Binding-site contacts:
Ligand atom O6 contacts residue THR34 of chain 2.C at 4.3 Å.
Ligand atom O6 contacts residue ALA33 of chain 2.C at 3.3 Å (h-bond).
Ligand atom O7 contacts residue ASN32 of chain 2.C at 3.3 Å (h-bond).
Ligand atom C6 contacts residue ASN32 of chain 2.C at 4.2 Å.
Ligand atom N2 contacts residue ASN32 of chain 2.C at 3.0 Å (h-bond).
Ligand atom C6 contacts residue THR34 of chain 2.C at 4.0 Å.
Ligand atom C5 contacts residue ASN32 of chain 2.C at 3.6 Å.
Ligand atom C1 contacts residue ASN32 of chain 2.C at 1.5 Å.
Ligand atom O5 contacts residue LEU323 of chain 2.C at 3.6 Å.
Ligand atom O5 contacts residue ALA33 of chain 2.C at 4.2 Å.
Ligand atom C5 contacts residue ALA33 of chain 2.C at 4.5 Å (hydrophobic).
Ligand atom C6 contacts residue LEU323 of chain 2.C at 3.7 Å (hydrophobic).
Ligand atom C5 contacts residue LEU323 of chain 2.C at 4.1 Å (hydrophobic).
Ligand atom C8 contacts residue ASN32 of chain 2.C at 3.9 Å.
Ligand atom C2 contacts residue ASN32 of chain 2.C at 2.5 Å.
Ligand atom C6 contacts residue ALA33 of chain 2.C at 3.6 Å (hydrophobic).
Ligand atom C3 contacts residue ASN32 of chain 2.C at 3.8 Å.
Ligand atom C4 contacts residue ASN32 of chain 2.C at 4.2 Å.
Ligand atom O5 contacts residue ASN32 of chain 2.C at 2.2 Å (h-bond).
Ligand atom O7 contacts residue TRP24 of chain 2.D at 4.2 Å.
Ligand atom C7 contacts residue ASN32 of chain 2.C at 3.1 Å.

Sequence of chain 2.C:
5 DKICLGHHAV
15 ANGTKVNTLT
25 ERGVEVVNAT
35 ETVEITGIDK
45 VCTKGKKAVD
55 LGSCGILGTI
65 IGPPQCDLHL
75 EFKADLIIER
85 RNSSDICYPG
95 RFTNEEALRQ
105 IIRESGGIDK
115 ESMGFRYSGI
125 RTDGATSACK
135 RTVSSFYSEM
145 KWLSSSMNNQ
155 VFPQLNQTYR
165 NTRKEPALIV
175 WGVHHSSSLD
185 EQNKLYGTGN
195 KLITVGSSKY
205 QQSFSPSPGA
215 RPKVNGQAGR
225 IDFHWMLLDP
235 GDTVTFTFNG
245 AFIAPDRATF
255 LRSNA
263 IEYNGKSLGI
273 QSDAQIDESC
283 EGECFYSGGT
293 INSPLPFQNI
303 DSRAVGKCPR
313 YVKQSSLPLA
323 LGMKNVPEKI

The small molecule below binds the protein below.
Small molecule (SMILES): CC(=O)N[C@H]1[C@H](O[C@H]2[C@H](O)[C@@H](NC(C)=O)CO[C@@H]2CO)O[C@H](CO)[C@@H](O)[C@@H]1O

Sequence of chain 2.D:
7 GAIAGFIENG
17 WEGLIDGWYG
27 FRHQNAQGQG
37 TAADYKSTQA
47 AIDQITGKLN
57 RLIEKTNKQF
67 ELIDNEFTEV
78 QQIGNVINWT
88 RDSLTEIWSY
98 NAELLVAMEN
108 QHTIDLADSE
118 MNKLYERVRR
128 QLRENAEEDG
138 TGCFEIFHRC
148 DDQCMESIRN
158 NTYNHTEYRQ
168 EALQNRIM